Sequence of chain 1.A:
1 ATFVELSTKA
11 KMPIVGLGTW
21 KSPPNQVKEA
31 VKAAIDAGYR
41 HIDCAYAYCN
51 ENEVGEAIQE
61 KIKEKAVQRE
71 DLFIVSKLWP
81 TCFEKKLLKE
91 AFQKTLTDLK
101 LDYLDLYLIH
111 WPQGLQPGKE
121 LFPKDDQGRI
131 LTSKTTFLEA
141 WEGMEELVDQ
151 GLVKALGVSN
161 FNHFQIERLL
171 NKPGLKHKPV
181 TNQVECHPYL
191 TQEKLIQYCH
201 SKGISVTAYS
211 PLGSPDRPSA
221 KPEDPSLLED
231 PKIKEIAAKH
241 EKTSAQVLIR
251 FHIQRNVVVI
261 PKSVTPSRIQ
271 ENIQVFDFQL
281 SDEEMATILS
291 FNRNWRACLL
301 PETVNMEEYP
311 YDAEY

This small molecule binds to this protein.
Small molecule (SMILES): O=C(O)Cc1nn(Cc2nc3cc(C(F)(F)F)ccc3s2)c(=O)c2ccccc12

Binding-site contacts:
Ligand atom C17 contacts residue TRP20 of chain 1.A at 3.6 Å (hydrophobic).
Ligand atom C14 contacts residue TRP111 of chain 1.A at 3.6 Å (hydrophobic).
Ligand atom O3 contacts residue HIS110 of chain 1.A at 2.8 Å (h-bond).
Ligand atom S1 contacts residue TRP111 of chain 1.A at 3.6 Å.
Ligand atom O1 contacts residue LEU300 of chain 1.A at 3.6 Å.
Ligand atom C12 contacts residue LEU300 of chain 1.A at 3.7 Å (hydrophobic).
Ligand atom S1 contacts residue LEU300 of chain 1.A at 3.8 Å.
Ligand atom O2 contacts residue HIS110 of chain 1.A at 3.1 Å (h-bond).
Ligand atom O2 contacts residue NDP1 of chain 1.B at 3.8 Å.
Ligand atom O2 contacts residue TRP111 of chain 1.A at 3.0 Å (h-bond).
Ligand atom C13 contacts residue TRP111 of chain 1.A at 3.5 Å (hydrophobic).
Ligand atom O2 contacts residue TRP79 of chain 1.A at 3.7 Å.
Ligand atom O3 contacts residue TYR48 of chain 1.A at 2.6 Å (h-bond).
Ligand atom C18 contacts residue NDP1 of chain 1.B at 3.5 Å.
Ligand atom C8 contacts residue TRP20 of chain 1.A at 3.1 Å (hydrophobic).
Ligand atom C4 contacts residue TRP20 of chain 1.A at 3.5 Å (hydrophobic).
Ligand atom C18 contacts residue HIS110 of chain 1.A at 3.3 Å.
Ligand atom F2 contacts residue MET306 of chain 1.A at 3.4 Å.
Ligand atom N3 contacts residue LEU300 of chain 1.A at 3.5 Å.
Ligand atom O3 contacts residue NDP1 of chain 1.B at 3.0 Å.
Ligand atom C6 contacts residue PHE122 of chain 1.A at 3.6 Å (hydrophobic).
Ligand atom F2 contacts residue THR303 of chain 1.A at 3.7 Å.
Ligand atom C15 contacts residue TRP111 of chain 1.A at 3.5 Å (hydrophobic).
Ligand atom F2 contacts residue GLN113 of chain 1.A at 3.6 Å.
Ligand atom C5 contacts residue PHE122 of chain 1.A at 3.4 Å (hydrophobic).
Ligand atom N3 contacts residue TRP111 of chain 1.A at 3.4 Å.
Ligand atom C7 contacts residue TRP20 of chain 1.A at 3.4 Å (hydrophobic).
Ligand atom F3 contacts residue PRO310 of chain 1.A at 3.7 Å.
Ligand atom C10 contacts residue TRP111 of chain 1.A at 3.5 Å (hydrophobic).
Ligand atom C3 contacts residue TRP20 of chain 1.A at 3.5 Å (hydrophobic).
Ligand atom C18 contacts residue TYR48 of chain 1.A at 3.8 Å (hydrophobic).
Ligand atom C12 contacts residue TRP111 of chain 1.A at 3.5 Å (hydrophobic).
Ligand atom C17 contacts residue NDP1 of chain 1.B at 3.5 Å.
Ligand atom S1 contacts residue PHE122 of chain 1.A at 3.7 Å.
Ligand atom C9 contacts residue CYS298 of chain 1.A at 3.6 Å (hydrophobic).
Ligand atom F1 contacts residue TRP111 of chain 1.A at 3.5 Å.
Ligand atom C10 contacts residue LEU300 of chain 1.A at 3.5 Å (hydrophobic).
Ligand atom F3 contacts residue THR303 of chain 1.A at 3.6 Å.
Ligand atom C11 contacts residue TRP111 of chain 1.A at 3.4 Å (hydrophobic).
Ligand atom C16 contacts residue TRP111 of chain 1.A at 3.4 Å (hydrophobic).